Sequence of chain 1.K:
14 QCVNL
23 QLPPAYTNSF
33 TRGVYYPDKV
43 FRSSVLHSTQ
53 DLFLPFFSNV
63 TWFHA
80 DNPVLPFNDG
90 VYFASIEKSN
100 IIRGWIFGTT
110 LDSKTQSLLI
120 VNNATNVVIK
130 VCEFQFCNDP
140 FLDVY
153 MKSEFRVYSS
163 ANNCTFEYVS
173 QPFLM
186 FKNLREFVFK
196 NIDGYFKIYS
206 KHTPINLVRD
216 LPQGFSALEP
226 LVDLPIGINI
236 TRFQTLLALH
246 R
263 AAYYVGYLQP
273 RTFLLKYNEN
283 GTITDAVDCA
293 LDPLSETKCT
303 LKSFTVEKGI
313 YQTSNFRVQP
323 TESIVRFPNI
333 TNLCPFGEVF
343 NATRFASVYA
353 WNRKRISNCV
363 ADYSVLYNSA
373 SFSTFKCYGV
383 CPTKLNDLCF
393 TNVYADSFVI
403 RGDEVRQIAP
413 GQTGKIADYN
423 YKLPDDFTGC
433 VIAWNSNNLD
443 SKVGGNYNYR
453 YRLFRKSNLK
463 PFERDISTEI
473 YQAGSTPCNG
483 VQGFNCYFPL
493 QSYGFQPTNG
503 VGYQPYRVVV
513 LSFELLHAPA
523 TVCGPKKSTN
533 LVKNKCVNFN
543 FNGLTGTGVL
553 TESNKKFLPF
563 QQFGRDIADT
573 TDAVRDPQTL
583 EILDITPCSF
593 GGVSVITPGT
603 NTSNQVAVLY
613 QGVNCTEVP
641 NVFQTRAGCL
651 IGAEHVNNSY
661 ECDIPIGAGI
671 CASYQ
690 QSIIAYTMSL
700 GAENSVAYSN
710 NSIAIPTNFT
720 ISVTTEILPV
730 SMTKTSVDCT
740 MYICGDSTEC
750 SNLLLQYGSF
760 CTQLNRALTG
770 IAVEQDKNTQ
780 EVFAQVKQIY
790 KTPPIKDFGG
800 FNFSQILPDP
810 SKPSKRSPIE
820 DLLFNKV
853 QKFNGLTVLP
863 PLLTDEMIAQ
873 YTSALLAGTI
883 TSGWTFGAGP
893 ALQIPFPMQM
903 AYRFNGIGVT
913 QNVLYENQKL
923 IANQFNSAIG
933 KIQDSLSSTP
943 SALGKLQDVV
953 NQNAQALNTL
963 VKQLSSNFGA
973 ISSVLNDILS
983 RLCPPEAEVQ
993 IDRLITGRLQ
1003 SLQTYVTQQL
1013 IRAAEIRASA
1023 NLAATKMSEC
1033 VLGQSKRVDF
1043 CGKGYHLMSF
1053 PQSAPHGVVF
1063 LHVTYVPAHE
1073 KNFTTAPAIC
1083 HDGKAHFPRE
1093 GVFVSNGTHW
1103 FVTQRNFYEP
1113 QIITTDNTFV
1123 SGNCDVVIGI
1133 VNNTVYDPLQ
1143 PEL

This protein binds this small molecule.
Small molecule (SMILES): CC(=O)N[C@@H]1[C@@H](O)[C@H](O)[C@@H](CO)O[C@H]1O

Binding-site contacts:
Ligand atom C2 contacts residue ASN616 of chain 1.K at 2.5 Å.
Ligand atom C7 contacts residue ASN616 of chain 1.K at 3.5 Å.
Ligand atom C4 contacts residue ASN616 of chain 1.K at 4.3 Å.
Ligand atom O5 contacts residue ASN616 of chain 1.K at 2.4 Å (h-bond).
Ligand atom C8 contacts residue THR618 of chain 1.K at 4.0 Å.
Ligand atom O7 contacts residue THR618 of chain 1.K at 3.8 Å.
Ligand atom C3 contacts residue ASN616 of chain 1.K at 3.8 Å.
Ligand atom C7 contacts residue THR618 of chain 1.K at 4.1 Å.
Ligand atom O7 contacts residue ASN616 of chain 1.K at 3.8 Å.
Ligand atom N2 contacts residue ASN616 of chain 1.K at 2.9 Å (h-bond).
Ligand atom C1 contacts residue ASN616 of chain 1.K at 1.4 Å.
Ligand atom C5 contacts residue ASN616 of chain 1.K at 3.7 Å.